Sequence of chain 2.A:
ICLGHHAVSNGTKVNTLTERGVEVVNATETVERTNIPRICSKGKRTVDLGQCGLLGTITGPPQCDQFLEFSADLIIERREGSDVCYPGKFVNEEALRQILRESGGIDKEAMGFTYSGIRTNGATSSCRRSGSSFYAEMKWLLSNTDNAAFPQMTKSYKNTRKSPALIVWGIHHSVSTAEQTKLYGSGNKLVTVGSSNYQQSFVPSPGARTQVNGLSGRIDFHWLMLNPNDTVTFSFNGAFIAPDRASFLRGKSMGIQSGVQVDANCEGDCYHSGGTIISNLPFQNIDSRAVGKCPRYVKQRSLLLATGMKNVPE

A small-molecule ligand and the protein it binds are described below.
Small molecule (SMILES): CC(=O)N[C@@H]1[C@@H](O)[C@H](O)[C@@H](CO)O[C@H]1O

Binding-site contacts:
Ligand atom O5 contacts residue ALA29 of chain 2.A at 4.1 Å.
Ligand atom C4 contacts residue ASN28 of chain 2.A at 4.2 Å.
Ligand atom O6 contacts residue THR30 of chain 2.A at 3.8 Å.
Ligand atom N2 contacts residue ASN28 of chain 2.A at 2.9 Å (h-bond).
Ligand atom O7 contacts residue ASN28 of chain 2.A at 2.9 Å (h-bond).
Ligand atom O5 contacts residue ASN28 of chain 2.A at 2.4 Å (h-bond).
Ligand atom C5 contacts residue ASN28 of chain 2.A at 3.7 Å.
Ligand atom C6 contacts residue THR30 of chain 2.A at 3.8 Å.
Ligand atom C7 contacts residue ASN28 of chain 2.A at 3.1 Å.
Ligand atom O5 contacts residue THR309 of chain 2.A at 4.0 Å.
Ligand atom C8 contacts residue ASN28 of chain 2.A at 4.3 Å.
Ligand atom C6 contacts residue ALA29 of chain 2.A at 4.5 Å (hydrophobic).
Ligand atom C1 contacts residue ASN28 of chain 2.A at 1.4 Å.
Ligand atom C2 contacts residue ASN28 of chain 2.A at 2.5 Å.
Ligand atom C1 contacts residue THR309 of chain 2.A at 4.3 Å.
Ligand atom C3 contacts residue ASN28 of chain 2.A at 3.8 Å.